Binding-site contacts:
Ligand atom CAR contacts residue PHE153 of chain 1.A at 3.5 Å (hydrophobic).
Ligand atom N1 contacts residue MET101 of chain 1.A at 3.0 Å (h-bond).
Ligand atom C4 contacts residue PHE153 of chain 1.A at 3.5 Å (hydrophobic).
Ligand atom NAN contacts residue VAL32 of chain 1.A at 3.7 Å.
Ligand atom NAA contacts residue ALA45 of chain 1.A at 3.6 Å.
Ligand atom CAG contacts residue ARG26 of chain 1.A at 3.9 Å.
Ligand atom NAA contacts residue THR98 of chain 1.A at 3.0 Å (h-bond).
Ligand atom N3 contacts residue MET101 of chain 1.A at 3.9 Å.
Ligand atom NAM contacts residue ASP165 of chain 1.A at 3.3 Å (salt-bridge).
Ligand atom CAE contacts residue PHE153 of chain 1.A at 3.4 Å (hydrophobic).
Ligand atom NAO contacts residue ASP165 of chain 1.A at 3.5 Å (salt-bridge).
Ligand atom NAN contacts residue LYS30 of chain 1.A at 2.8 Å (salt-bridge).
Ligand atom C2 contacts residue LEU100 of chain 1.A at 3.9 Å (hydrophobic).
Ligand atom N1 contacts residue GLU99 of chain 1.A at 3.9 Å.
Ligand atom C6 contacts residue GLU99 of chain 1.A at 3.8 Å.
Ligand atom N1 contacts residue LEU100 of chain 1.A at 3.8 Å.
Ligand atom CAT contacts residue ASP165 of chain 1.A at 3.4 Å.
Ligand atom CAE contacts residue ASP165 of chain 1.A at 3.7 Å.
Ligand atom CAB contacts residue LEU168 of chain 1.A at 3.8 Å (hydrophobic).
Ligand atom C6 contacts residue ALA45 of chain 1.A at 3.8 Å (hydrophobic).
Ligand atom NAN contacts residue PHE153 of chain 1.A at 3.5 Å.
Ligand atom C5 contacts residue PHE153 of chain 1.A at 3.5 Å (hydrophobic).
Ligand atom CAF contacts residue LYS30 of chain 1.A at 3.7 Å.
Ligand atom NAX contacts residue PHE153 of chain 1.A at 3.4 Å.
Ligand atom NAX contacts residue LYS30 of chain 1.A at 3.9 Å.
Ligand atom CAP contacts residue PHE153 of chain 1.A at 3.9 Å (hydrophobic).
Ligand atom CAB contacts residue LEU96 of chain 1.A at 3.8 Å (hydrophobic).
Ligand atom CAJ contacts residue PHE153 of chain 1.A at 3.7 Å (hydrophobic).
Ligand atom NAX contacts residue VAL32 of chain 1.A at 3.7 Å.
Ligand atom NAA contacts residue GLU99 of chain 1.A at 2.8 Å (salt-bridge).
Ligand atom CAP contacts residue ASP165 of chain 1.A at 3.9 Å.
Ligand atom CAP contacts residue LYS30 of chain 1.A at 3.6 Å.
Ligand atom C2 contacts residue MET101 of chain 1.A at 3.0 Å (hydrophobic).
Ligand atom CAS contacts residue ASP165 of chain 1.A at 3.6 Å.
Ligand atom CAI contacts residue VAL32 of chain 1.A at 3.5 Å (hydrophobic).
Ligand atom CAF contacts residue ASP165 of chain 1.A at 3.9 Å.
Ligand atom CAR contacts residue LYS30 of chain 1.A at 3.6 Å.
Ligand atom CAJ contacts residue THR105 of chain 1.A at 3.9 Å.
Ligand atom NAO contacts residue THR98 of chain 1.A at 3.9 Å.
Ligand atom CAF contacts residue CYS47 of chain 1.A at 3.5 Å (hydrophobic).

Sequence of chain 1.A:
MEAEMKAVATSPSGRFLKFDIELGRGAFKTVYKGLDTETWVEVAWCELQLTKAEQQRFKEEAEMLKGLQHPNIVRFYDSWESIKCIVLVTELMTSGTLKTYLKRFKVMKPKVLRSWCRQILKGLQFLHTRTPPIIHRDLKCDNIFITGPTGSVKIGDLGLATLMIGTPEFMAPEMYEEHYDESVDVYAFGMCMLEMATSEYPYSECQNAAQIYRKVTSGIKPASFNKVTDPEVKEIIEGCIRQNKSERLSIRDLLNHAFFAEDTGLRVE

A protein and the small-molecule ligand that binds it are described below.
Small molecule (SMILES): Nc1ncnc2c1c(-c1cnc3[nH]ccc3c1)nn2C1CCCC1